Sequence of chain 1.B:
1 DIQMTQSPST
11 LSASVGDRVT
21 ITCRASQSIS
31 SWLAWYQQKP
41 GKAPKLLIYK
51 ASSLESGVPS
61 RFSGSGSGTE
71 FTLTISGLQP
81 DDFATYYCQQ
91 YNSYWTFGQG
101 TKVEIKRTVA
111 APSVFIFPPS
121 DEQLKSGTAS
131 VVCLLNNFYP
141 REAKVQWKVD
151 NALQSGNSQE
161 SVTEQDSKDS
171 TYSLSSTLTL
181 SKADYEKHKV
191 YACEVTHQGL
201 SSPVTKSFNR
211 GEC

The small molecule below binds the protein below.
Small molecule (SMILES): C[C@H](NC(=O)[C@H](CC(N)=O)NC(=O)[C@@H]1CCCN1C(=O)[C@H](CC(=O)O)NC(=O)[C@@H]1CCCN1)C(=O)N[C@@H](CC(N)=O)C(=O)N1CCC[C@H]1C(=O)N[C@H](C=O)CC(N)=O

Binding-site contacts:
Ligand atom C contacts residue TYR53 of chain 1.A at 3.6 Å (hydrophobic).
Ligand atom ND2 contacts residue TYR107 of chain 1.A at 3.4 Å (h-bond).
Ligand atom O contacts residue TRP95 of chain 1.B at 3.2 Å.
Ligand atom CG contacts residue TYR91 of chain 1.B at 3.4 Å (hydrophobic).
Ligand atom O contacts residue GLY33 of chain 1.A at 3.5 Å (h-bond).
Ligand atom O contacts residue LYS106 of chain 1.A at 3.5 Å.
Ligand atom OD1 contacts residue ALA99 of chain 1.A at 3.7 Å.
Ligand atom CG contacts residue PHE59 of chain 1.A at 3.6 Å (hydrophobic).
Ligand atom O contacts residue TRP52 of chain 1.A at 3.8 Å.
Ligand atom CB contacts residue TYR107 of chain 1.A at 3.6 Å (hydrophobic).
Ligand atom ND2 contacts residue TYR91 of chain 1.B at 2.8 Å (h-bond).
Ligand atom O contacts residue TYR107 of chain 1.A at 2.9 Å (h-bond).
Ligand atom OD1 contacts residue GLY33 of chain 1.A at 2.8 Å (h-bond).
Ligand atom O contacts residue TRP52 of chain 1.A at 3.3 Å (h-bond).
Ligand atom OD1 contacts residue TYR32 of chain 1.A at 3.2 Å.
Ligand atom OD2 contacts residue LYS106 of chain 1.A at 3.6 Å.
Ligand atom OD1 contacts residue TYR107 of chain 1.A at 3.7 Å.
Ligand atom N contacts residue TYR107 of chain 1.A at 3.5 Å.
Ligand atom CG contacts residue TYR107 of chain 1.A at 3.5 Å (hydrophobic).
Ligand atom CB contacts residue SER31 of chain 1.A at 3.0 Å.
Ligand atom CA contacts residue SER31 of chain 1.A at 3.1 Å.
Ligand atom OD1 contacts residue ASN92 of chain 1.B at 3.5 Å (h-bond).
Ligand atom CA contacts residue TRP52 of chain 1.A at 3.5 Å (hydrophobic).
Ligand atom CG contacts residue TYR94 of chain 1.B at 3.5 Å (hydrophobic).
Ligand atom CG contacts residue TYR94 of chain 1.B at 3.6 Å (hydrophobic).
Ligand atom C contacts residue SER31 of chain 1.A at 3.4 Å.
Ligand atom ND2 contacts residue TYR94 of chain 1.B at 2.9 Å (h-bond).
Ligand atom O contacts residue TRP52 of chain 1.A at 3.2 Å.
Ligand atom O contacts residue TYR53 of chain 1.A at 3.7 Å.
Ligand atom CG contacts residue ASN92 of chain 1.B at 3.8 Å.
Ligand atom O contacts residue TYR53 of chain 1.A at 2.9 Å (h-bond).
Ligand atom ND2 contacts residue TRP95 of chain 1.B at 3.5 Å.
Ligand atom C contacts residue TYR107 of chain 1.A at 3.7 Å (hydrophobic).
Ligand atom OD1 contacts residue SER93 of chain 1.B at 3.6 Å.
Ligand atom O contacts residue TRP52 of chain 1.A at 3.6 Å.
Ligand atom CA contacts residue TYR107 of chain 1.A at 3.5 Å (hydrophobic).
Ligand atom CG contacts residue ALA99 of chain 1.A at 3.7 Å (hydrophobic).
Ligand atom ND2 contacts residue TRP100 of chain 1.A at 3.1 Å (h-bond).
Ligand atom OD1 contacts residue TYR94 of chain 1.B at 2.9 Å (h-bond).
Ligand atom CB contacts residue TYR91 of chain 1.B at 3.6 Å (hydrophobic).

Sequence of chain 1.A:
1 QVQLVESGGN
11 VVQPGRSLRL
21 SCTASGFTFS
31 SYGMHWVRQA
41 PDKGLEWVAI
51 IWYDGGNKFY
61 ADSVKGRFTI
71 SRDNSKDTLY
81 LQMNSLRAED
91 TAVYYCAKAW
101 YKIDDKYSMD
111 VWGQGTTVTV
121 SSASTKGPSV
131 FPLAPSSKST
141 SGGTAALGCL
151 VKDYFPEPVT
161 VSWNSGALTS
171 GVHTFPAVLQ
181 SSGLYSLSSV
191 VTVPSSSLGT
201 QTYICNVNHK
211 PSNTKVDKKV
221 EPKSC